Sequence of chain 1.B:
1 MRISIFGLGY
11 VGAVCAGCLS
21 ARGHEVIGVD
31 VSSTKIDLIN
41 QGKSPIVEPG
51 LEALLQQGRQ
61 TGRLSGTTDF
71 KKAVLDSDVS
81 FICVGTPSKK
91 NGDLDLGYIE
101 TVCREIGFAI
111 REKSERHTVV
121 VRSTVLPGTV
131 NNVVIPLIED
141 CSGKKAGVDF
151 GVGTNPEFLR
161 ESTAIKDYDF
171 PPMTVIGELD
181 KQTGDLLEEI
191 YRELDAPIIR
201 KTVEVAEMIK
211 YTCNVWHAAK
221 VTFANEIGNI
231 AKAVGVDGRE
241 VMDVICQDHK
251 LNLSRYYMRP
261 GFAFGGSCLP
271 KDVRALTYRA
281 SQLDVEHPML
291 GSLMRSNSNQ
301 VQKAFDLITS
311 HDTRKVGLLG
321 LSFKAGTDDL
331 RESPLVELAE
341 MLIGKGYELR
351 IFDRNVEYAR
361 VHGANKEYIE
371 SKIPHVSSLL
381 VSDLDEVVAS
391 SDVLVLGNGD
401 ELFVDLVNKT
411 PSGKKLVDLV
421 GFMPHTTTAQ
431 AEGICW

Sequence of chain 1.A:
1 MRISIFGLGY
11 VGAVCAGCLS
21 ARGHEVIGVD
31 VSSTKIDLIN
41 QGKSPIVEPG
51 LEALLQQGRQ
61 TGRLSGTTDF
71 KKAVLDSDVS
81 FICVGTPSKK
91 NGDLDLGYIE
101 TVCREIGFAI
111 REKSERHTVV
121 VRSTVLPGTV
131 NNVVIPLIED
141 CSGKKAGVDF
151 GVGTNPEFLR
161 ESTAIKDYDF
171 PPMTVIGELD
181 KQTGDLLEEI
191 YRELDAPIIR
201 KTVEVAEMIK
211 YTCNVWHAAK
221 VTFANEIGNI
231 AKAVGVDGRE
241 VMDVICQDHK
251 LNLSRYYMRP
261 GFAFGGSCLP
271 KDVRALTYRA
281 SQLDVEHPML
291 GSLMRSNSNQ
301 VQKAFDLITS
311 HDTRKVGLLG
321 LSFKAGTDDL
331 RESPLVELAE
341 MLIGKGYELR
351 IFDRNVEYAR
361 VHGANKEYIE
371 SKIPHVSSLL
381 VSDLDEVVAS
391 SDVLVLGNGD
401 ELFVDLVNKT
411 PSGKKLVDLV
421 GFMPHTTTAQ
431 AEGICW

A small-molecule ligand and the protein it binds are described below.
Small molecule (SMILES): Nc1nc2c(ncn2[C@@H]2O[C@H](CO[P](=O)(O)O[P](=O)(O)O[C@H]3O[C@H](C(=O)O)[C@@H](O)[C@H](O)[C@@H]3O)[C@@H](O)[C@H]2O)c(=O)[nH]1

Binding-site contacts:
Ligand atom O2A contacts residue LYS324 of chain 1.A at 2.8 Å (salt-bridge).
Ligand atom O6A contacts residue CYS268 of chain 1.A at 3.4 Å.
Ligand atom O4' contacts residue LEU159 of chain 1.B at 2.8 Å (h-bond).
Ligand atom O1A contacts residue TYR257 of chain 1.A at 2.6 Å (h-bond).
Ligand atom N2 contacts residue PHE262 of chain 1.A at 3.0 Å (h-bond).
Ligand atom C3' contacts residue LEU159 of chain 1.B at 3.4 Å (hydrophobic).
Ligand atom O4' contacts residue PHE158 of chain 1.B at 3.0 Å.
Ligand atom O2' contacts residue ASN214 of chain 1.B at 2.8 Å (h-bond).
Ligand atom O6 contacts residue TYR257 of chain 1.A at 3.0 Å.
Ligand atom O3D contacts residue GLY265 of chain 1.A at 2.9 Å (h-bond).
Ligand atom C6 contacts residue TYR257 of chain 1.A at 3.5 Å (hydrophobic).
Ligand atom O6B contacts residue GLU157 of chain 1.B at 2.6 Å (salt-bridge).
Ligand atom C5' contacts residue LEU159 of chain 1.B at 3.2 Å (hydrophobic).
Ligand atom O2' contacts residue TYR257 of chain 1.A at 3.4 Å (h-bond).
Ligand atom C8 contacts residue TYR257 of chain 1.A at 3.5 Å (hydrophobic).
Ligand atom O6 contacts residue MET258 of chain 1.A at 3.3 Å (h-bond).
Ligand atom O3' contacts residue PHE158 of chain 1.B at 3.1 Å (h-bond).
Ligand atom C6' contacts residue LYS210 of chain 1.B at 3.5 Å.
Ligand atom N2 contacts residue ARG259 of chain 1.A at 3.3 Å (salt-bridge).
Ligand atom O6 contacts residue ARG259 of chain 1.A at 2.9 Å (salt-bridge).
Ligand atom C4' contacts residue LEU159 of chain 1.B at 3.3 Å (hydrophobic).
Ligand atom O4' contacts residue LYS210 of chain 1.B at 3.0 Å (salt-bridge).
Ligand atom C6 contacts residue ARG259 of chain 1.A at 3.5 Å.
Ligand atom C6' contacts residue GLU157 of chain 1.B at 3.4 Å.
Ligand atom O6A contacts residue LYS210 of chain 1.B at 3.0 Å (salt-bridge).
Ligand atom O2' contacts residue HIS217 of chain 1.B at 2.9 Å (h-bond).
Ligand atom C2' contacts residue TYR257 of chain 1.A at 3.5 Å (hydrophobic).
Ligand atom O6B contacts residue CYS268 of chain 1.A at 3.4 Å (h-bond).
Ligand atom O2B contacts residue GLU161 of chain 1.B at 2.9 Å (salt-bridge).
Ligand atom C2 contacts residue ARG259 of chain 1.A at 3.4 Å.
Ligand atom O3B contacts residue PHE323 of chain 1.A at 3.5 Å.
Ligand atom O3A contacts residue LYS324 of chain 1.A at 3.3 Å (salt-bridge).
Ligand atom N1 contacts residue ARG259 of chain 1.A at 2.6 Å (salt-bridge).
Ligand atom N2 contacts residue VAL221 of chain 1.B at 3.5 Å.
Ligand atom C4' contacts residue LYS210 of chain 1.B at 3.3 Å.
Ligand atom O2A contacts residue TYR256 of chain 1.A at 2.6 Å (h-bond).
Ligand atom N2 contacts residue ASN225 of chain 1.B at 3.2 Å (h-bond).
Ligand atom O6A contacts residue ASN214 of chain 1.B at 2.9 Å (h-bond).
Ligand atom O3D contacts residue PHE264 of chain 1.A at 3.3 Å.
Ligand atom O4' contacts residue GLU157 of chain 1.B at 3.5 Å (salt-bridge).